Sequence of chain 1.A:
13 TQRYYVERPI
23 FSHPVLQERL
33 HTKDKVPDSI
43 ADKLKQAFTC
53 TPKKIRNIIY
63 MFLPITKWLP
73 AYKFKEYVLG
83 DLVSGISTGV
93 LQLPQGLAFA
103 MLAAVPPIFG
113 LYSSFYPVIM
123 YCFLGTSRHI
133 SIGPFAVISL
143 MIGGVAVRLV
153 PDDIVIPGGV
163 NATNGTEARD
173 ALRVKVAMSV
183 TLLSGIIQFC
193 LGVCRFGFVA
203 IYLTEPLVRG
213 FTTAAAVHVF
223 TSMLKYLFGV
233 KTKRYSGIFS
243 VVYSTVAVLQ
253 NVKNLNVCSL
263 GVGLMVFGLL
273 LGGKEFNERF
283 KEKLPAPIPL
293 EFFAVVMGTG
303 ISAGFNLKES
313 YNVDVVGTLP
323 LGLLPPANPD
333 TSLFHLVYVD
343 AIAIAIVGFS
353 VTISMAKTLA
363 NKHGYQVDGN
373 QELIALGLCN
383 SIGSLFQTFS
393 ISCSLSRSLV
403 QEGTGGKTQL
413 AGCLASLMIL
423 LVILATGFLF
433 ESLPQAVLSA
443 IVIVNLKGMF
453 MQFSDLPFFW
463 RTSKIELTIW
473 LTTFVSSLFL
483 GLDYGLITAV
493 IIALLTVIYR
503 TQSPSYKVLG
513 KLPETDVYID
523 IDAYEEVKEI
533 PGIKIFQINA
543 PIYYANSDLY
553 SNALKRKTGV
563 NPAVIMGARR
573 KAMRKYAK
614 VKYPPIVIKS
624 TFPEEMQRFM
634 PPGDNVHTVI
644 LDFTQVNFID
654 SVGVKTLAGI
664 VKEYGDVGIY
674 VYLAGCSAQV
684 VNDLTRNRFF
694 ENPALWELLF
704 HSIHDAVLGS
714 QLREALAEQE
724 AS

A small-molecule ligand and the protein it binds are described below.
Small molecule (SMILES): CC(C)CCC[C@@H](C)[C@H]1CC[C@H]2[C@@H]3CC=C4C[C@@H](O)CC[C@]4(C)[C@H]3CC[C@]12C

Binding-site contacts:
Ligand atom C1 contacts residue TYR486 of chain 1.A at 2.8 Å (hydrophobic).
Ligand atom C24 contacts residue ILE493 of chain 1.A at 3.5 Å (hydrophobic).
Ligand atom C2 contacts residue TYR486 of chain 1.A at 3.9 Å (hydrophobic).
Ligand atom C24 contacts residue THR490 of chain 1.A at 4.4 Å.
Ligand atom C5 contacts residue TYR486 of chain 1.A at 4.3 Å (hydrophobic).
Ligand atom C9 contacts residue TYR486 of chain 1.A at 3.3 Å (hydrophobic).
Ligand atom C27 contacts residue ILE493 of chain 1.A at 2.6 Å (hydrophobic).
Ligand atom C10 contacts residue TYR486 of chain 1.A at 3.7 Å (hydrophobic).
Ligand atom C6 contacts residue ILE240 of chain 1.A at 4.2 Å (hydrophobic).
Ligand atom C8 contacts residue TYR486 of chain 1.A at 4.2 Å (hydrophobic).
Ligand atom C26 contacts residue ILE493 of chain 1.A at 4.5 Å (hydrophobic).
Ligand atom C14 contacts residue TYR486 of chain 1.A at 4.4 Å (hydrophobic).
Ligand atom C7 contacts residue TYR486 of chain 1.A at 4.3 Å (hydrophobic).
Ligand atom C25 contacts residue ILE493 of chain 1.A at 3.0 Å (hydrophobic).
Ligand atom C11 contacts residue TYR486 of chain 1.A at 3.8 Å (hydrophobic).
Ligand atom C17 contacts residue THR490 of chain 1.A at 4.1 Å.
Ligand atom C22 contacts residue THR490 of chain 1.A at 3.8 Å.
Ligand atom C12 contacts residue TYR486 of chain 1.A at 4.1 Å (hydrophobic).
Ligand atom C6 contacts residue TYR486 of chain 1.A at 4.5 Å (hydrophobic).
Ligand atom C27 contacts residue ILE493 of chain 1.B at 3.6 Å (hydrophobic).
Ligand atom C16 contacts residue THR490 of chain 1.A at 3.8 Å.
Ligand atom C3 contacts residue TYR486 of chain 1.A at 4.4 Å (hydrophobic).

Sequence of chain 1.B:
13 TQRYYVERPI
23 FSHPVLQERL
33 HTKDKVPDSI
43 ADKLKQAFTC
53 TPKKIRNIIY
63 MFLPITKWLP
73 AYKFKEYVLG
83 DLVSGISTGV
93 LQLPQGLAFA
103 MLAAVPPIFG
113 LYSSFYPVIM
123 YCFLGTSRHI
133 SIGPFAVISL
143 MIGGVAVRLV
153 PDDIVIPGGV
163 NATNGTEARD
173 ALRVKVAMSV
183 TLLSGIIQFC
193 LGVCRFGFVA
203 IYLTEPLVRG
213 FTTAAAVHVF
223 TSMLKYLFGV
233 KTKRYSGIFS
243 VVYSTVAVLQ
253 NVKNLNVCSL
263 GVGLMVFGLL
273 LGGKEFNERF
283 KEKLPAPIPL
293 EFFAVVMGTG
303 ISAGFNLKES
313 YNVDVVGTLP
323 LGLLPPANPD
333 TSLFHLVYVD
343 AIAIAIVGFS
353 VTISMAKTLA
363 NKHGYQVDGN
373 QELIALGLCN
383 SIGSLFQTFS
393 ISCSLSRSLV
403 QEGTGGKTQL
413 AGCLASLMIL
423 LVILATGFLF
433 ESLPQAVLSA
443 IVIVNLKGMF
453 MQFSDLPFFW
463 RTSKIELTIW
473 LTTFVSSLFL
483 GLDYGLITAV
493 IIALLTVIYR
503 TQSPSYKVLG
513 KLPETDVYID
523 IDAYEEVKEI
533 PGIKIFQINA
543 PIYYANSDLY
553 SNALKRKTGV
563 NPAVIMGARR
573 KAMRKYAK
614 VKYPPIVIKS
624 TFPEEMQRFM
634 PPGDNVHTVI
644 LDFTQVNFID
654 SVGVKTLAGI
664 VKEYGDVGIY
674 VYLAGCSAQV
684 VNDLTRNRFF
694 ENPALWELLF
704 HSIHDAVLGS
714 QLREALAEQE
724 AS